Sequence of chain 1.B:
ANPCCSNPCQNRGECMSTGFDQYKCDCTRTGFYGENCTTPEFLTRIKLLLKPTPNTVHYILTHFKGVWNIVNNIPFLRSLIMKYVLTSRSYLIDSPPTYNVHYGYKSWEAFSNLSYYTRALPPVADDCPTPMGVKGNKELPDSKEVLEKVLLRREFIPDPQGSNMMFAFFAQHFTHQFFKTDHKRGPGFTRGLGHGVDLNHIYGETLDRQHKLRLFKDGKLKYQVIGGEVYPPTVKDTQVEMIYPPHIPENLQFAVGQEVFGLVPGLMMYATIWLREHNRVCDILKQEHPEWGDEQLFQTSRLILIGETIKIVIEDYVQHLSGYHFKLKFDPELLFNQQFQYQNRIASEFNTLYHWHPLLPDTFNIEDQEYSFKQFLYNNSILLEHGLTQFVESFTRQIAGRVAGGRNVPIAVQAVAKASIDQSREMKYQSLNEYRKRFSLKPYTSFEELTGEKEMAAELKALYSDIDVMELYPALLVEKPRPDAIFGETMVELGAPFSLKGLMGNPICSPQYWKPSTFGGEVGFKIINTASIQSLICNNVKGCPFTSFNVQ

Binding-site contacts:
Ligand atom C2 contacts residue LEU321 of chain 1.B at 4.2 Å (hydrophobic).
Ligand atom C7 contacts residue LEU328 of chain 1.B at 3.8 Å (hydrophobic).
Ligand atom C12 contacts residue VAL318 of chain 1.B at 4.1 Å (hydrophobic).
Ligand atom O2 contacts residue LEU500 of chain 1.B at 3.7 Å.
Ligand atom C6 contacts residue SER322 of chain 1.B at 4.1 Å.
Ligand atom C7 contacts residue TYR324 of chain 1.B at 3.8 Å (hydrophobic).
Ligand atom C4 contacts residue TRP356 of chain 1.B at 4.0 Å (hydrophobic).
Ligand atom C4 contacts residue TYR354 of chain 1.B at 4.1 Å (hydrophobic).
Ligand atom O1 contacts residue ALA496 of chain 1.B at 4.2 Å.
Ligand atom C8 contacts residue ALA496 of chain 1.B at 4.0 Å (hydrophobic).
Ligand atom C2 contacts residue SER499 of chain 1.B at 3.7 Å.
Ligand atom C7 contacts residue VAL318 of chain 1.B at 3.8 Å (hydrophobic).
Ligand atom O2 contacts residue ALA496 of chain 1.B at 3.4 Å.
Ligand atom C11 contacts residue VAL318 of chain 1.B at 3.9 Å (hydrophobic).
Ligand atom O1 contacts residue TYR324 of chain 1.B at 2.6 Å (h-bond).
Ligand atom C5 contacts residue ALA496 of chain 1.B at 3.3 Å (hydrophobic).
Ligand atom O2 contacts residue ARG89 of chain 1.B at 2.9 Å (salt-bridge).
Ligand atom C5 contacts residue VAL492 of chain 1.B at 3.9 Å (hydrophobic).
Ligand atom C9 contacts residue VAL318 of chain 1.B at 3.4 Å (hydrophobic).
Ligand atom C8 contacts residue VAL318 of chain 1.B at 3.6 Å (hydrophobic).
Ligand atom C5 contacts residue GLY495 of chain 1.B at 3.4 Å.
Ligand atom C4 contacts residue SER499 of chain 1.B at 3.5 Å.
Ligand atom C10 contacts residue ALA496 of chain 1.B at 3.6 Å (hydrophobic).
Ligand atom C13 contacts residue SER322 of chain 1.B at 3.8 Å.
Ligand atom C10 contacts residue SER499 of chain 1.B at 4.1 Å.
Ligand atom C4 contacts residue GLY495 of chain 1.B at 4.1 Å.
Ligand atom C5 contacts residue MET491 of chain 1.B at 3.9 Å (hydrophobic).
Ligand atom C1 contacts residue ALA496 of chain 1.B at 3.8 Å (hydrophobic).
Ligand atom C1 contacts residue ARG89 of chain 1.B at 3.3 Å.
Ligand atom C1 contacts residue TYR324 of chain 1.B at 3.5 Å (hydrophobic).
Ligand atom C10 contacts residue VAL318 of chain 1.B at 3.5 Å (hydrophobic).
Ligand atom C9 contacts residue ALA496 of chain 1.B at 3.5 Å (hydrophobic).
Ligand atom C13 contacts residue VAL492 of chain 1.B at 4.2 Å (hydrophobic).
Ligand atom C3 contacts residue SER499 of chain 1.B at 4.1 Å.
Ligand atom C13 contacts residue VAL318 of chain 1.B at 4.0 Å (hydrophobic).
Ligand atom O1 contacts residue VAL492 of chain 1.B at 4.2 Å.
Ligand atom O1 contacts residue ARG89 of chain 1.B at 2.5 Å (salt-bridge).
Ligand atom C6 contacts residue TYR324 of chain 1.B at 3.5 Å (hydrophobic).
Ligand atom C3 contacts residue GLY495 of chain 1.B at 4.2 Å.
Ligand atom O2 contacts residue VAL85 of chain 1.B at 4.0 Å.

The small molecule below binds the protein below.
Small molecule (SMILES): CC(C)Cc1ccc([C@H](C)C(=O)O)cc1